This small molecule binds to this protein.
Small molecule (SMILES): O=P(O)(O)OC[C@H](O)CO

Sequence of chain 1.A:
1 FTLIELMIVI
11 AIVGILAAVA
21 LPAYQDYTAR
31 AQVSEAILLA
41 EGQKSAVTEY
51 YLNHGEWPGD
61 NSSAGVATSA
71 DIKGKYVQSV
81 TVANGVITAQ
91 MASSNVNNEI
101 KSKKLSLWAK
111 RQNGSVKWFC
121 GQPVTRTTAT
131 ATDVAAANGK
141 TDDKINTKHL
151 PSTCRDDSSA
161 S

Binding-site contacts:
Ligand atom O1 contacts residue SER69 of chain 1.A at 4.5 Å.
Ligand atom O4P contacts residue THR68 of chain 1.A at 4.0 Å.
Ligand atom O3P contacts residue SER69 of chain 1.A at 3.5 Å.
Ligand atom O1P contacts residue SER69 of chain 1.A at 3.5 Å.
Ligand atom O4P contacts residue ALA70 of chain 1.A at 3.0 Å (h-bond).
Ligand atom P contacts residue SER69 of chain 1.A at 2.5 Å.
Ligand atom O1P contacts residue ALA70 of chain 1.A at 4.2 Å.
Ligand atom O1 contacts residue GLN90 of chain 1.A at 4.3 Å.
Ligand atom O2P contacts residue THR81 of chain 1.A at 3.3 Å.
Ligand atom O1 contacts residue SER79 of chain 1.A at 3.5 Å.
Ligand atom O2P contacts residue SER69 of chain 1.A at 2.7 Å.
Ligand atom O4P contacts residue SER69 of chain 1.A at 1.4 Å.
Ligand atom P contacts residue ALA70 of chain 1.A at 4.2 Å.